Sequence of chain 6.A:
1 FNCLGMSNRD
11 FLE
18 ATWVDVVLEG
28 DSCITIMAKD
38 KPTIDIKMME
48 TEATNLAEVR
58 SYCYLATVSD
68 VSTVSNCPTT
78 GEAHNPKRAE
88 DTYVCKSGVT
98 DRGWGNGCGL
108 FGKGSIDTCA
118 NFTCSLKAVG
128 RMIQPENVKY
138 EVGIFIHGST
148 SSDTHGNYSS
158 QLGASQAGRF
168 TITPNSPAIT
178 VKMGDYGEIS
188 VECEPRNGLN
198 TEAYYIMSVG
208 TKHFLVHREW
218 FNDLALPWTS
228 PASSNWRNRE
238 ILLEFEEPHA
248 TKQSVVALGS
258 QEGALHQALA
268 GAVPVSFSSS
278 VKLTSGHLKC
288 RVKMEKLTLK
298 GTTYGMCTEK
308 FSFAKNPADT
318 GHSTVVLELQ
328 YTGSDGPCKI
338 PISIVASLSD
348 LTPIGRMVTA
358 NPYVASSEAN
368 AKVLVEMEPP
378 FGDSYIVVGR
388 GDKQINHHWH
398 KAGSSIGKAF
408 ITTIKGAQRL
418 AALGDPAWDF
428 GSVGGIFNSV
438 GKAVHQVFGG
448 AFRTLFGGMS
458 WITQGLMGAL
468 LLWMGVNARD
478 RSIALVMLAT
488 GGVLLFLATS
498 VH

Binding-site contacts:
Ligand atom C8 contacts residue ASN118 of chain 6.A at 3.6 Å.
Ligand atom O5 contacts residue THR120 of chain 6.A at 3.2 Å (h-bond).
Ligand atom C1 contacts residue ASN118 of chain 6.A at 1.4 Å.
Ligand atom C5 contacts residue THR89 of chain 6.A at 4.5 Å.
Ligand atom O7 contacts residue TYR90 of chain 6.A at 3.8 Å.
Ligand atom O5 contacts residue ASN118 of chain 6.A at 2.4 Å (h-bond).
Ligand atom O6 contacts residue THR89 of chain 6.A at 4.0 Å.
Ligand atom O6 contacts residue PHE119 of chain 6.A at 3.0 Å (h-bond).
Ligand atom C4 contacts residue ASN118 of chain 6.A at 4.2 Å.
Ligand atom C7 contacts residue ASN118 of chain 6.A at 3.4 Å.
Ligand atom C3 contacts residue ASN118 of chain 6.A at 3.8 Å.
Ligand atom O5 contacts residue THR89 of chain 6.A at 4.5 Å.
Ligand atom C7 contacts residue ASP67 of chain 6.A at 3.3 Å.
Ligand atom N2 contacts residue ASP67 of chain 6.A at 4.5 Å.
Ligand atom C1 contacts residue THR120 of chain 6.A at 4.4 Å.
Ligand atom C7 contacts residue TYR90 of chain 6.A at 4.2 Å (hydrophobic).
Ligand atom C8 contacts residue SER66 of chain 6.A at 3.3 Å.
Ligand atom C2 contacts residue ASN118 of chain 6.A at 2.4 Å.
Ligand atom O7 contacts residue ASP67 of chain 6.A at 2.8 Å (salt-bridge).
Ligand atom C6 contacts residue PHE119 of chain 6.A at 4.2 Å (hydrophobic).
Ligand atom O7 contacts residue ASN118 of chain 6.A at 4.3 Å.
Ligand atom C5 contacts residue THR120 of chain 6.A at 4.0 Å.
Ligand atom C8 contacts residue ASP67 of chain 6.A at 3.3 Å.
Ligand atom N2 contacts residue ASN118 of chain 6.A at 2.9 Å (h-bond).
Ligand atom O6 contacts residue THR120 of chain 6.A at 3.1 Å (h-bond).
Ligand atom N2 contacts residue TYR90 of chain 6.A at 4.2 Å.
Ligand atom C5 contacts residue ASN118 of chain 6.A at 3.6 Å.
Ligand atom C1 contacts residue THR89 of chain 6.A at 4.2 Å.
Ligand atom O5 contacts residue PHE119 of chain 6.A at 4.1 Å.
Ligand atom C6 contacts residue THR120 of chain 6.A at 3.4 Å.

A small-molecule ligand and the protein it binds are described below.
Small molecule (SMILES): CC(=O)N[C@@H]1[C@@H](O)[C@H](O)[C@@H](CO)O[C@H]1O